Sequence of chain 1.B:
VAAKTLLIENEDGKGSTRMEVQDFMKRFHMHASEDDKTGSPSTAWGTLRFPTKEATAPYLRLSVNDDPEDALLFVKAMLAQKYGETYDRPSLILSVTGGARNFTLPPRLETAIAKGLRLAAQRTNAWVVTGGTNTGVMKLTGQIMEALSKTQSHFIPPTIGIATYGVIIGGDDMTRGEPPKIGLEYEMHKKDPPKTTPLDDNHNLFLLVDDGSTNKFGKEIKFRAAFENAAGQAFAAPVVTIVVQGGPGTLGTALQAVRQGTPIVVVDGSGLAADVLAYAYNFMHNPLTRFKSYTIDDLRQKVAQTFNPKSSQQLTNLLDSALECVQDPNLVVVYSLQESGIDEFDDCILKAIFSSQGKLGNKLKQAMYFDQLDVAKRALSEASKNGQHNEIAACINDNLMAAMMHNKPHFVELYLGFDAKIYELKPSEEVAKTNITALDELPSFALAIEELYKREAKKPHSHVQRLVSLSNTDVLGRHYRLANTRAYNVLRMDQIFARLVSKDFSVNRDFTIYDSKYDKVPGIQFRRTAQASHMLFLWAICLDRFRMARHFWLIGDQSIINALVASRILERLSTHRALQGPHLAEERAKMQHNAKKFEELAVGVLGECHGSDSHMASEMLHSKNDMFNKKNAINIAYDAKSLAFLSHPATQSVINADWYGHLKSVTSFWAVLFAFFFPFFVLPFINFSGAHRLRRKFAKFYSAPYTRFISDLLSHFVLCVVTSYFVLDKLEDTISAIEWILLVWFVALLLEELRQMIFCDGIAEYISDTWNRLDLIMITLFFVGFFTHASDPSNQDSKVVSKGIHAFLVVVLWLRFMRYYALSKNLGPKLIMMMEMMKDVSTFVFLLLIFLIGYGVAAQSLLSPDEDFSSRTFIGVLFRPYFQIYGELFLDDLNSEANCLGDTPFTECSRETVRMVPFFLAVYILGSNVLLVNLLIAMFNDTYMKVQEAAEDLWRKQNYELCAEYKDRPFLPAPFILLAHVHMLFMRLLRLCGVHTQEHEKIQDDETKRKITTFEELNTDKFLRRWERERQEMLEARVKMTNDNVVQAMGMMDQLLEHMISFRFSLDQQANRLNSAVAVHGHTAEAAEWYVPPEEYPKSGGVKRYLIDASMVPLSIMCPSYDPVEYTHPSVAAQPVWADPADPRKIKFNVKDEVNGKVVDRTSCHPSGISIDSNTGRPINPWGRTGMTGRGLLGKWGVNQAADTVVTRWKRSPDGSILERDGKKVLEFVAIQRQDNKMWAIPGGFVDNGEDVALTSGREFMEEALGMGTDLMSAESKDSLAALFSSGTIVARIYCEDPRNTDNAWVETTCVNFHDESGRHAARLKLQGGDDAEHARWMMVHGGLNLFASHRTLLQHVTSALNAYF

This protein binds this small molecule.
Small molecule (SMILES): Nc1ncnc2c1ncn2[C@@H]1O[C@H](CO[P](=O)(O)O[P](=O)(O)OC[C@H]2O[C@@H](O)[C@H](O)[C@@H]2O)[C@@H](O)[C@H]1O

Binding-site contacts:
Ligand atom O3A contacts residue GLY298 of chain 1.B at 3.7 Å.
Ligand atom O1A contacts residue GLY150 of chain 1.B at 3.7 Å.
Ligand atom C8 contacts residue PHE268 of chain 1.B at 3.4 Å (hydrophobic).
Ligand atom O3D contacts residue GLU271 of chain 1.B at 3.2 Å (salt-bridge).
Ligand atom O3A contacts residue GLY150 of chain 1.B at 3.7 Å.
Ligand atom C5 contacts residue PHE268 of chain 1.B at 3.6 Å (hydrophobic).
Ligand atom O2' contacts residue PHE268 of chain 1.B at 3.8 Å.
Ligand atom C5' contacts residue ARG152 of chain 1.B at 3.6 Å.
Ligand atom O3A contacts residue ALA151 of chain 1.B at 3.0 Å (h-bond).
Ligand atom N9 contacts residue PHE268 of chain 1.B at 3.6 Å.
Ligand atom O2D contacts residue ARG275 of chain 1.B at 3.4 Å (salt-bridge).
Ligand atom O1D contacts residue GLY149 of chain 1.B at 2.8 Å (h-bond).
Ligand atom C5' contacts residue ALA151 of chain 1.B at 3.6 Å (hydrophobic).
Ligand atom N3 contacts residue ALA151 of chain 1.B at 3.4 Å.
Ligand atom N1 contacts residue THR184 of chain 1.B at 3.5 Å (h-bond).
Ligand atom O4D contacts residue GLY149 of chain 1.B at 3.2 Å (h-bond).
Ligand atom C5 contacts residue ALA151 of chain 1.B at 3.7 Å (hydrophobic).
Ligand atom N7 contacts residue PHE268 of chain 1.B at 3.5 Å.
Ligand atom PA contacts residue ALA151 of chain 1.B at 3.6 Å.
Ligand atom C2 contacts residue ALA151 of chain 1.B at 3.7 Å (hydrophobic).
Ligand atom C1D contacts residue GLY149 of chain 1.B at 3.6 Å.
Ligand atom O1A contacts residue ARG152 of chain 1.B at 3.1 Å (salt-bridge).
Ligand atom O3A contacts residue GLY149 of chain 1.B at 3.8 Å.
Ligand atom O2A contacts residue GLY298 of chain 1.B at 3.3 Å.
Ligand atom O5D contacts residue GLY149 of chain 1.B at 3.5 Å (h-bond).
Ligand atom O2B contacts residue GLY300 of chain 1.B at 3.3 Å (h-bond).
Ligand atom C4 contacts residue ALA151 of chain 1.B at 3.4 Å (hydrophobic).
Ligand atom O2B contacts residue THR301 of chain 1.B at 3.0 Å (h-bond).
Ligand atom O5' contacts residue ALA151 of chain 1.B at 3.3 Å.
Ligand atom O2B contacts residue GLY298 of chain 1.B at 3.1 Å (h-bond).
Ligand atom O1D contacts residue MET189 of chain 1.B at 3.5 Å (h-bond).
Ligand atom O3D contacts residue ILE272 of chain 1.B at 3.3 Å.
Ligand atom C5D contacts residue THR301 of chain 1.B at 3.8 Å.
Ligand atom O4' contacts residue ALA151 of chain 1.B at 3.7 Å.
Ligand atom C2 contacts residue THR184 of chain 1.B at 3.7 Å.
Ligand atom O2A contacts residue PRO299 of chain 1.B at 3.6 Å.
Ligand atom C5D contacts residue GLY149 of chain 1.B at 3.5 Å.
Ligand atom O1D contacts residue THR148 of chain 1.B at 3.5 Å.
Ligand atom C4 contacts residue PHE268 of chain 1.B at 3.6 Å (hydrophobic).
Ligand atom O1A contacts residue ALA151 of chain 1.B at 3.1 Å (h-bond).